A small-molecule ligand and the protein it binds are described below.
Small molecule (SMILES): CC(=O)N[C@H]1[C@H](O[C@H]2[C@H](O)[C@@H](NC(C)=O)CO[C@@H]2CO)O[C@H](CO)[C@@H](O)[C@@H]1O

Sequence of chain 31.F:
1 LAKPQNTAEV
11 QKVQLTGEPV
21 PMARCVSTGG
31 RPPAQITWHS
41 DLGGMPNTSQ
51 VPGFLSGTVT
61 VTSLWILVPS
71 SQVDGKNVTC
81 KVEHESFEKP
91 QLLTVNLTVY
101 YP

Binding-site contacts:
Ligand atom C7 contacts residue ASN47 of chain 31.F at 3.8 Å.
Ligand atom C4 contacts residue ASN47 of chain 31.F at 4.2 Å.
Ligand atom O7 contacts residue ASN47 of chain 31.F at 3.9 Å.
Ligand atom C6 contacts residue ASN47 of chain 31.F at 4.0 Å.
Ligand atom O5 contacts residue ASN47 of chain 31.F at 2.2 Å (h-bond).
Ligand atom N2 contacts residue ASN47 of chain 31.F at 3.2 Å (h-bond).
Ligand atom C2 contacts residue ASN47 of chain 31.F at 2.6 Å.
Ligand atom C3 contacts residue ASN47 of chain 31.F at 3.9 Å.
Ligand atom C5 contacts residue ASN47 of chain 31.F at 3.4 Å.
Ligand atom C1 contacts residue ASN47 of chain 31.F at 1.4 Å.